Binding-site contacts:
Ligand atom O4' contacts residue DC1 of chain 24.G at 0.4 Å (h-bond).
Ligand atom O3' contacts residue DC1 of chain 24.G at 1.5 Å (h-bond).
Ligand atom O4' contacts residue ARG10 of chain 24.A at 4.1 Å.
Ligand atom P contacts residue DC1 of chain 24.G at 0.8 Å.
Ligand atom O4' contacts residue PHE277 of chain 24.A at 4.4 Å.
Ligand atom OP2 contacts residue PHE277 of chain 24.A at 3.8 Å.
Ligand atom O5' contacts residue PHE277 of chain 24.A at 4.1 Å.
Ligand atom C5' contacts residue DC1 of chain 24.G at 1.5 Å.
Ligand atom OP1 contacts residue DC1 of chain 24.G at 0.3 Å (h-bond).
Ligand atom C1' contacts residue DC1 of chain 24.G at 1.4 Å.
Ligand atom C5' contacts residue PHE277 of chain 24.A at 3.8 Å (hydrophobic).
Ligand atom C4' contacts residue DC1 of chain 24.G at 1.2 Å.
Ligand atom C2' contacts residue DC1 of chain 24.G at 1.4 Å.
Ligand atom C3' contacts residue DC1 of chain 24.G at 1.0 Å.
Ligand atom P contacts residue PHE277 of chain 24.A at 3.7 Å.
Ligand atom O5' contacts residue DC1 of chain 24.G at 1.2 Å (h-bond).
Ligand atom C1' contacts residue ARG10 of chain 24.A at 3.5 Å.
Ligand atom OP2 contacts residue DC1 of chain 24.G at 1.1 Å.

Sequence of chain 24.A:
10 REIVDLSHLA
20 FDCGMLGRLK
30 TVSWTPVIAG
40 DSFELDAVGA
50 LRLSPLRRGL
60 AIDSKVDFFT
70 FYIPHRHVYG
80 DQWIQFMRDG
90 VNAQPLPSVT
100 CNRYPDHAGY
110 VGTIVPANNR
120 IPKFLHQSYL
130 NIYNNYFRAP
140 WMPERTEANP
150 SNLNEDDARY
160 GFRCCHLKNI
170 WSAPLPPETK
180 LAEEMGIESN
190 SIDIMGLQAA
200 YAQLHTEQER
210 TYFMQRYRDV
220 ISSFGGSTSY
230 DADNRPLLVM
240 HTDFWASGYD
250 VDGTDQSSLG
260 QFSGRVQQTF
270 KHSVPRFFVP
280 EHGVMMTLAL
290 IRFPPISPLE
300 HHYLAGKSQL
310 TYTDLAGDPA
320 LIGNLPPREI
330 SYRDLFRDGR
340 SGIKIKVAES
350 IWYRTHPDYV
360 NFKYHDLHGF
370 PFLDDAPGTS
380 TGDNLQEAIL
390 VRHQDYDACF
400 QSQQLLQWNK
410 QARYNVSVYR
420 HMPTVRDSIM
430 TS

A small-molecule ligand and the protein it binds are described below.
Small molecule (SMILES): Nc1ccn([C@H]2C[C@H](O)[C@@H](COP(=O)(O)O)O2)c(=O)n1